Sequence of chain 1.A:
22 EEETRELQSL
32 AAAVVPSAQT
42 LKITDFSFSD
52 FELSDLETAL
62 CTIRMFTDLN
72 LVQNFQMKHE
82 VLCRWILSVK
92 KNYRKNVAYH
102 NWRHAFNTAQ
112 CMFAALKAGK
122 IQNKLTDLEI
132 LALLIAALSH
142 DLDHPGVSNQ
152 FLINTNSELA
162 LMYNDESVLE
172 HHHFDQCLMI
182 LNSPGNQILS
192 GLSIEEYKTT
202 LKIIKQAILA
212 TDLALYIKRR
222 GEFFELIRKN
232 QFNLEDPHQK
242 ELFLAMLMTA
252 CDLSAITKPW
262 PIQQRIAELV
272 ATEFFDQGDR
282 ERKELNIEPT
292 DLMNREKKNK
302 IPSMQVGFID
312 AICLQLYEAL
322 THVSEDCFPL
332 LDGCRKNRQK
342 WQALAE

This protein binds this small molecule.
Small molecule (SMILES): CCCc1nn(C)c2c(=O)[nH]c(-c3cc(S(=O)(=O)N4CCN(C)CC4)ccc3OCC)nc12

Binding-site contacts:
Ligand atom C31 contacts residue ALA256 of chain 1.A at 4.0 Å (hydrophobic).
Ligand atom C1 contacts residue ALA268 of chain 1.A at 3.6 Å (hydrophobic).
Ligand atom C7 contacts residue PHE309 of chain 1.A at 4.0 Å (hydrophobic).
Ligand atom N26 contacts residue PHE309 of chain 1.A at 3.8 Å.
Ligand atom O3 contacts residue PHE275 of chain 1.A at 3.7 Å.
Ligand atom N22 contacts residue PHE309 of chain 1.A at 3.5 Å.
Ligand atom N28 contacts residue PHE309 of chain 1.A at 4.0 Å.
Ligand atom C9 contacts residue GLN306 of chain 1.A at 3.6 Å.
Ligand atom O27 contacts residue GLN306 of chain 1.A at 2.9 Å (h-bond).
Ligand atom C32 contacts residue LEU214 of chain 1.A at 4.0 Å (hydrophobic).
Ligand atom C2 contacts residue GLN306 of chain 1.A at 3.3 Å.
Ligand atom C31 contacts residue TYR100 of chain 1.A at 3.4 Å (hydrophobic).
Ligand atom C5 contacts residue MET305 of chain 1.A at 3.8 Å (hydrophobic).
Ligand atom C30 contacts residue PHE309 of chain 1.A at 3.9 Å (hydrophobic).
Ligand atom C8 contacts residue PHE309 of chain 1.A at 3.5 Å (hydrophobic).
Ligand atom C21 contacts residue PHE309 of chain 1.A at 3.9 Å (hydrophobic).
Ligand atom C4 contacts residue PHE275 of chain 1.A at 3.7 Å (hydrophobic).
Ligand atom C1 contacts residue ALA272 of chain 1.A at 3.9 Å (hydrophobic).
Ligand atom O11 contacts residue PHE309 of chain 1.A at 3.5 Å.
Ligand atom C16 contacts residue LEU293 of chain 1.A at 3.6 Å (hydrophobic).
Ligand atom C5 contacts residue LEU293 of chain 1.A at 3.2 Å (hydrophobic).
Ligand atom C4 contacts residue GLN306 of chain 1.A at 3.3 Å.
Ligand atom O3 contacts residue VAL271 of chain 1.A at 3.8 Å.
Ligand atom N29 contacts residue TYR100 of chain 1.A at 3.9 Å.
Ligand atom C25 contacts residue PHE309 of chain 1.A at 3.5 Å (hydrophobic).
Ligand atom C21 contacts residue GLN306 of chain 1.A at 3.8 Å.
Ligand atom C9 contacts residue PHE275 of chain 1.A at 3.9 Å (hydrophobic).
Ligand atom N29 contacts residue LEU254 of chain 1.A at 3.8 Å.
Ligand atom C24 contacts residue PHE309 of chain 1.A at 3.5 Å (hydrophobic).
Ligand atom C6 contacts residue LEU293 of chain 1.A at 3.4 Å (hydrophobic).
Ligand atom C32 contacts residue LEU254 of chain 1.A at 4.0 Å (hydrophobic).
Ligand atom C23 contacts residue GLN306 of chain 1.A at 3.6 Å.
Ligand atom C1 contacts residue VAL271 of chain 1.A at 4.0 Å (hydrophobic).
Ligand atom C23 contacts residue PHE309 of chain 1.A at 3.4 Å (hydrophobic).
Ligand atom O3 contacts residue GLN306 of chain 1.A at 2.9 Å (h-bond).
Ligand atom C1 contacts residue GLN306 of chain 1.A at 3.6 Å.
Ligand atom C15 contacts residue LEU293 of chain 1.A at 3.2 Å (hydrophobic).
Ligand atom N22 contacts residue GLN306 of chain 1.A at 2.8 Å (h-bond).
Ligand atom N28 contacts residue TYR100 of chain 1.A at 4.0 Å.
Ligand atom O27 contacts residue PHE309 of chain 1.A at 3.8 Å.